The protein below binds the small molecule below.
Small molecule (SMILES): CC(=O)N[C@@H]1[C@@H](O)[C@H](O)[C@@H](CO)O[C@H]1O

Sequence of chain 4.D:
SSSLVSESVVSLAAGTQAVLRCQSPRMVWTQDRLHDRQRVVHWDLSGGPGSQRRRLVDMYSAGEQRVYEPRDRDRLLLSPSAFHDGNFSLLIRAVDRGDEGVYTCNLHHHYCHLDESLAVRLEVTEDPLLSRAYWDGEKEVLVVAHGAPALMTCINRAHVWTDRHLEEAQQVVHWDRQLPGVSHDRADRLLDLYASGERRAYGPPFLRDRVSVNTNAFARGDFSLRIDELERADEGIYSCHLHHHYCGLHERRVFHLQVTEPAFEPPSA

Binding-site contacts:
Ligand atom N2 contacts residue ASN87 of chain 4.D at 2.9 Å (h-bond).
Ligand atom C6 contacts residue LEU151 of chain 4.D at 3.7 Å (hydrophobic).
Ligand atom C5 contacts residue SER89 of chain 4.D at 3.3 Å.
Ligand atom N2 contacts residue ILE155 of chain 4.D at 4.1 Å.
Ligand atom C3 contacts residue LEU151 of chain 4.D at 4.2 Å (hydrophobic).
Ligand atom C7 contacts residue ASN87 of chain 4.D at 3.8 Å.
Ligand atom C3 contacts residue ASN87 of chain 4.D at 3.8 Å.
Ligand atom C6 contacts residue LEU91 of chain 4.D at 4.2 Å (hydrophobic).
Ligand atom C5 contacts residue LEU151 of chain 4.D at 3.8 Å (hydrophobic).
Ligand atom C1 contacts residue SER89 of chain 4.D at 3.3 Å.
Ligand atom O6 contacts residue LEU91 of chain 4.D at 4.0 Å.
Ligand atom C2 contacts residue ASN87 of chain 4.D at 2.4 Å.
Ligand atom C7 contacts residue ILE155 of chain 4.D at 4.3 Å (hydrophobic).
Ligand atom O6 contacts residue SER89 of chain 4.D at 2.8 Å (h-bond).
Ligand atom O7 contacts residue ASN87 of chain 4.D at 4.1 Å.
Ligand atom C6 contacts residue SER89 of chain 4.D at 3.6 Å.
Ligand atom C4 contacts residue ASN87 of chain 4.D at 4.2 Å.
Ligand atom C1 contacts residue ASN87 of chain 4.D at 1.4 Å.
Ligand atom O5 contacts residue SER89 of chain 4.D at 2.8 Å (h-bond).
Ligand atom O4 contacts residue LEU151 of chain 4.D at 3.3 Å.
Ligand atom O6 contacts residue LEU151 of chain 4.D at 3.4 Å.
Ligand atom C8 contacts residue ILE155 of chain 4.D at 3.7 Å (hydrophobic).
Ligand atom C5 contacts residue ASN87 of chain 4.D at 3.7 Å.
Ligand atom C4 contacts residue LEU151 of chain 4.D at 4.0 Å (hydrophobic).
Ligand atom O5 contacts residue ASN87 of chain 4.D at 2.3 Å (h-bond).